Binding-site contacts:
Ligand atom O3 contacts residue ASP256 of chain 1.C at 2.7 Å (salt-bridge).
Ligand atom O7 contacts residue SER250 of chain 1.C at 3.5 Å (h-bond).
Ligand atom C17 contacts residue ARG134 of chain 1.D at 3.7 Å.
Ligand atom C2 contacts residue LEU419 of chain 1.D at 3.7 Å (hydrophobic).
Ligand atom O4 contacts residue LYS257 of chain 1.C at 3.0 Å (salt-bridge).
Ligand atom C13 contacts residue CYS127 of chain 1.D at 3.7 Å (hydrophobic).
Ligand atom C11 contacts residue ASP256 of chain 1.C at 3.5 Å.
Ligand atom C36 contacts residue ALA317 of chain 1.D at 3.6 Å (hydrophobic).
Ligand atom C24 contacts residue VAL249 of chain 1.C at 3.6 Å (hydrophobic).
Ligand atom C36 contacts residue LYS301 of chain 1.D at 3.6 Å.
Ligand atom O7 contacts residue LYS301 of chain 1.D at 3.0 Å (salt-bridge).
Ligand atom O2 contacts residue SER131 of chain 1.D at 2.5 Å (h-bond).
Ligand atom O4 contacts residue GLU125 of chain 1.D at 2.6 Å (salt-bridge).
Ligand atom C10 contacts residue ASP256 of chain 1.C at 3.5 Å.
Ligand atom C4 contacts residue ALA422 of chain 1.D at 3.6 Å (hydrophobic).
Ligand atom C7 contacts residue GLU125 of chain 1.D at 3.4 Å.
Ligand atom O4 contacts residue ASN321 of chain 1.D at 3.1 Å (h-bond).
Ligand atom F1 contacts residue VAL249 of chain 1.C at 3.2 Å.
Ligand atom C35 contacts residue ALA317 of chain 1.D at 3.2 Å (hydrophobic).
Ligand atom C36 contacts residue SER250 of chain 1.C at 3.4 Å.
Ligand atom C9 contacts residue GLU125 of chain 1.D at 3.7 Å.
Ligand atom C3 contacts residue SER131 of chain 1.D at 3.7 Å.
Ligand atom O3 contacts residue ARG156 of chain 1.C at 2.9 Å (salt-bridge).
Ligand atom C13 contacts residue LEU128 of chain 1.D at 3.6 Å (hydrophobic).
Ligand atom C30 contacts residue ARG156 of chain 1.C at 3.4 Å.
Ligand atom C36 contacts residue LYS258 of chain 1.C at 3.4 Å.
Ligand atom O6 contacts residue LYS301 of chain 1.D at 3.5 Å (salt-bridge).
Ligand atom O6 contacts residue ARG156 of chain 1.C at 3.5 Å (salt-bridge).
Ligand atom C35 contacts residue LYS258 of chain 1.C at 3.7 Å.
Ligand atom O6 contacts residue SER250 of chain 1.C at 2.6 Å (h-bond).
Ligand atom O7 contacts residue ALA317 of chain 1.D at 3.8 Å.
Ligand atom O6 contacts residue LYS258 of chain 1.C at 3.2 Å (salt-bridge).
Ligand atom F1 contacts residue SER227 of chain 1.C at 3.0 Å.
Ligand atom F1 contacts residue ARG156 of chain 1.C at 3.4 Å.
Ligand atom C14 contacts residue HIS318 of chain 1.D at 3.7 Å.
Ligand atom O6 contacts residue ASN252 of chain 1.C at 3.8 Å.
Ligand atom C5 contacts residue LEU419 of chain 1.D at 3.7 Å (hydrophobic).
Ligand atom N3 contacts residue LEU419 of chain 1.D at 3.5 Å.
Ligand atom C15 contacts residue ARG156 of chain 1.C at 3.6 Å.
Ligand atom C13 contacts residue GLY126 of chain 1.D at 3.3 Å.

Sequence of chain 1.D:
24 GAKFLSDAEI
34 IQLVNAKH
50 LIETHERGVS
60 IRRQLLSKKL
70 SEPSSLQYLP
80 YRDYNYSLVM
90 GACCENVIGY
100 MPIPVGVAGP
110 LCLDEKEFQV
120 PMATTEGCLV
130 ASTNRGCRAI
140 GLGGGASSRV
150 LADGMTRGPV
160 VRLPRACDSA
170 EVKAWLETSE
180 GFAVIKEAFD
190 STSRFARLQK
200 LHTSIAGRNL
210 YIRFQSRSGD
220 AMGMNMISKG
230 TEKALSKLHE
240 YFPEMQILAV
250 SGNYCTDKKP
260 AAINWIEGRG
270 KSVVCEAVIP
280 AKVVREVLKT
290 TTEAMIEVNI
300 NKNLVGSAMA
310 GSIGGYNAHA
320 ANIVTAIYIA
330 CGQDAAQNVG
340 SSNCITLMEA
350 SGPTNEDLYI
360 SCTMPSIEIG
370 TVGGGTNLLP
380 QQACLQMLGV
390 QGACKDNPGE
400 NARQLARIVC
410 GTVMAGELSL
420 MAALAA

Sequence of chain 1.C:
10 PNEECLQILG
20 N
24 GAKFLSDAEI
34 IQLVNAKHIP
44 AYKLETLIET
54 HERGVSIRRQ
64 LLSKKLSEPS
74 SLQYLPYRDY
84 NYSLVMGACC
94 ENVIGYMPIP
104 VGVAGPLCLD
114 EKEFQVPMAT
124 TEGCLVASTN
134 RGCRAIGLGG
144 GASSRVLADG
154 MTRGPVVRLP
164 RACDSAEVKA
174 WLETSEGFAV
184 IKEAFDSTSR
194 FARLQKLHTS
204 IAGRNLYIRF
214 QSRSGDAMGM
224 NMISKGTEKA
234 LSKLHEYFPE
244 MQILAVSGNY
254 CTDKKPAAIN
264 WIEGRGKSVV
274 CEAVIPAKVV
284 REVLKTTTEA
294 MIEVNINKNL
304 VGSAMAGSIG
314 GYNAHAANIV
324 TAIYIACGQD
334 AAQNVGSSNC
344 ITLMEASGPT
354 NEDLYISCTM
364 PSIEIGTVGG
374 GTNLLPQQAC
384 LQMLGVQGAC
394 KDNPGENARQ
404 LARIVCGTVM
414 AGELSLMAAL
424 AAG

The small molecule below binds the protein below.
Small molecule (SMILES): CC(C)c1c(C(=O)NCc2ccccc2)nc(-c2ccc(F)cc2)n1CC[C@@H](O)C[C@@H](O)CC(=O)O